Sequence of chain 1.J:
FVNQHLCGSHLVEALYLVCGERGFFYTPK

Sequence of chain 1.L:
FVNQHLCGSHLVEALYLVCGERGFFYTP

Binding-site contacts:
Ligand atom C2 contacts residue CYS11 of chain 1.I at 3.5 Å (hydrophobic).
Ligand atom C4 contacts residue ALA14 of chain 1.J at 4.4 Å (hydrophobic).
Ligand atom C5 contacts residue HIS5 of chain 1.L at 4.3 Å.
Ligand atom C1 contacts residue ILE10 of chain 1.I at 4.5 Å (hydrophobic).
Ligand atom C2 contacts residue ILE10 of chain 1.I at 4.3 Å (hydrophobic).
Ligand atom C2 contacts residue LEU16 of chain 1.I at 4.0 Å (hydrophobic).
Ligand atom C5 contacts residue CYS7 of chain 1.J at 3.9 Å (hydrophobic).
Ligand atom C5 contacts residue HIS10 of chain 1.J at 4.0 Å.
Ligand atom C6 contacts residue CYS6 of chain 1.I at 3.2 Å (hydrophobic).
Ligand atom C3 contacts residue ALA14 of chain 1.J at 4.1 Å (hydrophobic).
Ligand atom O3 contacts residue HIS5 of chain 1.L at 3.0 Å (h-bond).
Ligand atom C1 contacts residue LEU11 of chain 1.J at 4.2 Å (hydrophobic).
Ligand atom O1 contacts residue SER9 of chain 1.I at 3.6 Å.
Ligand atom C1 contacts residue HIS5 of chain 1.L at 4.3 Å.
Ligand atom O3 contacts residue LEU16 of chain 1.I at 3.9 Å.
Ligand atom C6 contacts residue LEU11 of chain 1.J at 3.9 Å (hydrophobic).
Ligand atom C5 contacts residue LEU11 of chain 1.J at 3.8 Å (hydrophobic).
Ligand atom C3 contacts residue HIS5 of chain 1.L at 3.2 Å.
Ligand atom C4 contacts residue LEU11 of chain 1.J at 3.9 Å (hydrophobic).
Ligand atom C1 contacts residue CYS11 of chain 1.I at 3.9 Å (hydrophobic).
Ligand atom C3 contacts residue LEU16 of chain 1.I at 4.2 Å (hydrophobic).
Ligand atom O3 contacts residue ALA14 of chain 1.J at 3.5 Å.
Ligand atom O1 contacts residue CYS11 of chain 1.I at 2.8 Å (h-bond).
Ligand atom O1 contacts residue ILE10 of chain 1.I at 3.4 Å.
Ligand atom C1 contacts residue CYS6 of chain 1.I at 3.3 Å (hydrophobic).
Ligand atom C2 contacts residue HIS5 of chain 1.L at 3.6 Å.
Ligand atom O1 contacts residue CYS6 of chain 1.I at 2.6 Å (h-bond).
Ligand atom C4 contacts residue HIS5 of chain 1.L at 3.8 Å.
Ligand atom C5 contacts residue LEU6 of chain 1.L at 4.0 Å (hydrophobic).
Ligand atom C4 contacts residue HIS10 of chain 1.J at 3.8 Å.
Ligand atom C6 contacts residue HIS5 of chain 1.L at 4.5 Å.
Ligand atom C6 contacts residue CYS7 of chain 1.J at 3.8 Å (hydrophobic).
Ligand atom O3 contacts residue LEU17 of chain 1.F at 3.4 Å.

This small molecule binds to this protein.
Small molecule (SMILES): Oc1cccc(O)c1

Sequence of chain 1.F:
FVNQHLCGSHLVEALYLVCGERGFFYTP

Sequence of chain 1.I:
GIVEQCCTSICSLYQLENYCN